The protein below binds the small molecule below.
Small molecule (SMILES): CS(=O)(=O)Oc1cc(C=O)ccc1[N+](=O)[O-]

Binding-site contacts:
Ligand atom C06 contacts residue LYS127 of chain 2.A at 2.5 Å.
Ligand atom C06 contacts residue ILE8 of chain 2.B at 4.0 Å (hydrophobic).
Ligand atom C07 contacts residue ILE8 of chain 2.B at 4.4 Å (hydrophobic).
Ligand atom C12 contacts residue SER13 of chain 2.B at 3.9 Å.
Ligand atom C12 contacts residue ASN47 of chain 2.A at 4.2 Å.
Ligand atom S10 contacts residue ARG12 of chain 2.B at 4.5 Å.
Ligand atom C04 contacts residue PRO172 of chain 2.A at 3.5 Å (hydrophobic).
Ligand atom S10 contacts residue ASN47 of chain 2.A at 4.0 Å.
Ligand atom C12 contacts residue ARG12 of chain 2.B at 3.4 Å.
Ligand atom C04 contacts residue ILE224 of chain 2.A at 3.7 Å (hydrophobic).
Ligand atom O11 contacts residue ARG12 of chain 2.B at 4.5 Å.
Ligand atom O01 contacts residue PRO172 of chain 2.A at 3.5 Å.
Ligand atom O11 contacts residue ILE8 of chain 2.B at 4.2 Å.
Ligand atom C14 contacts residue ILE8 of chain 2.B at 4.3 Å (hydrophobic).
Ligand atom C05 contacts residue PRO172 of chain 2.A at 3.7 Å (hydrophobic).
Ligand atom C03 contacts residue ILE173 of chain 2.A at 4.0 Å (hydrophobic).
Ligand atom O11 contacts residue GLY10 of chain 2.B at 3.5 Å.
Ligand atom C05 contacts residue LYS127 of chain 2.A at 2.9 Å.
Ligand atom C05 contacts residue GLY176 of chain 2.A at 3.8 Å.
Ligand atom O13 contacts residue SER50 of chain 2.A at 4.4 Å.
Ligand atom N02 contacts residue PRO172 of chain 2.A at 4.4 Å.
Ligand atom O01 contacts residue ILE224 of chain 2.A at 3.5 Å.
Ligand atom C04 contacts residue ILE8 of chain 2.B at 3.7 Å (hydrophobic).
Ligand atom O13 contacts residue VAL51 of chain 2.A at 3.8 Å.
Ligand atom C06 contacts residue ILE173 of chain 2.A at 3.8 Å (hydrophobic).
Ligand atom C08 contacts residue ILE173 of chain 2.A at 3.9 Å (hydrophobic).
Ligand atom C07 contacts residue ILE173 of chain 2.A at 3.8 Å (hydrophobic).
Ligand atom O13 contacts residue ASN47 of chain 2.A at 3.9 Å.
Ligand atom C07 contacts residue LYS127 of chain 2.A at 3.8 Å.
Ligand atom N02 contacts residue ILE224 of chain 2.A at 4.3 Å.
Ligand atom C14 contacts residue LYS127 of chain 2.A at 1.4 Å.
Ligand atom C05 contacts residue ILE8 of chain 2.B at 3.4 Å (hydrophobic).
Ligand atom C12 contacts residue VAL51 of chain 2.A at 4.5 Å (hydrophobic).
Ligand atom O09 contacts residue ASN47 of chain 2.A at 3.5 Å (h-bond).
Ligand atom C05 contacts residue ILE173 of chain 2.A at 4.0 Å (hydrophobic).
Ligand atom O13 contacts residue GLY10 of chain 2.B at 4.2 Å.
Ligand atom C04 contacts residue ILE173 of chain 2.A at 4.1 Å (hydrophobic).
Ligand atom C04 contacts residue LYS127 of chain 2.A at 4.3 Å.

Sequence of chain 2.A:
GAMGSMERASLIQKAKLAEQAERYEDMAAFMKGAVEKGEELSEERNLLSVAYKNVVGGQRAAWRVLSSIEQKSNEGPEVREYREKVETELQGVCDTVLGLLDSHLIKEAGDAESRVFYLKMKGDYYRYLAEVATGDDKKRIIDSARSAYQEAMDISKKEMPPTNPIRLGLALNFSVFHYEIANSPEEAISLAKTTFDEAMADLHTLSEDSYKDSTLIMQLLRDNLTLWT

Sequence of chain 2.B:
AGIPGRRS